Sequence of chain 1.B:
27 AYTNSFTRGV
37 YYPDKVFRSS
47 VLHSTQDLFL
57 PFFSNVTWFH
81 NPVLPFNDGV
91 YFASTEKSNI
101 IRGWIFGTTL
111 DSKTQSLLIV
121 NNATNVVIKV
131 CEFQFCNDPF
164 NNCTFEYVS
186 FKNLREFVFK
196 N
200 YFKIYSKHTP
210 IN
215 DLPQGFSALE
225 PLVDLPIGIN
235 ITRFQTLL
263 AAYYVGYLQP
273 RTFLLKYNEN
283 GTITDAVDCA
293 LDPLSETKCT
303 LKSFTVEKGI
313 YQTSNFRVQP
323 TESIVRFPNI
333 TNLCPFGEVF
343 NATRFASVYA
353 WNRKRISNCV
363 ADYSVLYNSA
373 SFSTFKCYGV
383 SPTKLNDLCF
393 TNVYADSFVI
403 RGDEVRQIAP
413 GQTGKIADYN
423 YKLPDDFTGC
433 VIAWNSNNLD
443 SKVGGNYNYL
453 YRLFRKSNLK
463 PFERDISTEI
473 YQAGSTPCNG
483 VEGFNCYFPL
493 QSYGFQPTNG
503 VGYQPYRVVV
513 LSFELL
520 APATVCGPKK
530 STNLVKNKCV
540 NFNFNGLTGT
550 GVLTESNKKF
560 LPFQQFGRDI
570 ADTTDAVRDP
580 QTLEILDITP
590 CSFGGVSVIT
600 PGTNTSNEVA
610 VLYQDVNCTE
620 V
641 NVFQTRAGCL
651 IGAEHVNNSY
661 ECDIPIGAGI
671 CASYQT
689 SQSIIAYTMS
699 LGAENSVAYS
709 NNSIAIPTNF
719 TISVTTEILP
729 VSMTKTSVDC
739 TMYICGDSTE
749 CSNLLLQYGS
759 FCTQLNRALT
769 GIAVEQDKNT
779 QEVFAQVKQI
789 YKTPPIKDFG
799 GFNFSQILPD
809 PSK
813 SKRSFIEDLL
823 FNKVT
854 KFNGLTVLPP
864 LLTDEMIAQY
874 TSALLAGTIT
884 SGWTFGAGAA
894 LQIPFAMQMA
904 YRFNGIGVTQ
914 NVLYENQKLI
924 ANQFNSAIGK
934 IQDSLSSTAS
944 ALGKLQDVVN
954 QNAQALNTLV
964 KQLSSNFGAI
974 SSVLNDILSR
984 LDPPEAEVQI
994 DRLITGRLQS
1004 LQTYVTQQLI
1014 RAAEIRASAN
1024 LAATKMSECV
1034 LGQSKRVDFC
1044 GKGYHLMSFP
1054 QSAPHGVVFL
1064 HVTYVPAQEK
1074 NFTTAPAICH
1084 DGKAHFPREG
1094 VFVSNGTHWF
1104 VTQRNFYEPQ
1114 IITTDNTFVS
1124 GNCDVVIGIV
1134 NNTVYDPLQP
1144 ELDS

The protein below binds the small molecule below.
Small molecule (SMILES): CC(=O)N[C@@H]1[C@@H](O)[C@H](O)[C@@H](CO)O[C@H]1O

Binding-site contacts:
Ligand atom N2 contacts residue ASN709 of chain 1.B at 2.9 Å (h-bond).
Ligand atom C3 contacts residue ASN709 of chain 1.B at 3.8 Å.
Ligand atom O5 contacts residue ASN709 of chain 1.B at 2.4 Å (h-bond).
Ligand atom C5 contacts residue ASN709 of chain 1.B at 3.7 Å.
Ligand atom C2 contacts residue ASN709 of chain 1.B at 2.5 Å.
Ligand atom C8 contacts residue ASN709 of chain 1.B at 4.3 Å.
Ligand atom C7 contacts residue ASN709 of chain 1.B at 3.1 Å.
Ligand atom O7 contacts residue ASN709 of chain 1.B at 2.9 Å (h-bond).
Ligand atom C8 contacts residue GLY1131 of chain 1.B at 3.7 Å.
Ligand atom C4 contacts residue ASN709 of chain 1.B at 4.2 Å.
Ligand atom C1 contacts residue ASN709 of chain 1.B at 1.4 Å.